A protein and the small-molecule ligand that binds it are described below.
Small molecule (SMILES): CC(=O)N[C@@H]1[C@@H](O)[C@H](O)[C@@H](CO)O[C@H]1O

Binding-site contacts:
Ligand atom C6 contacts residue LEU210 of chain 1.A at 4.0 Å (hydrophobic).
Ligand atom C6 contacts residue ASN205 of chain 1.A at 4.3 Å.
Ligand atom O7 contacts residue ALA214 of chain 1.A at 3.6 Å.
Ligand atom O3 contacts residue GLN217 of chain 1.A at 4.0 Å.
Ligand atom C7 contacts residue GLN217 of chain 1.A at 3.8 Å.
Ligand atom O5 contacts residue LEU212 of chain 1.A at 4.1 Å.
Ligand atom C7 contacts residue ASN205 of chain 1.A at 3.8 Å.
Ligand atom O5 contacts residue SER208 of chain 1.A at 3.1 Å (h-bond).
Ligand atom C8 contacts residue GLN217 of chain 1.A at 3.4 Å.
Ligand atom C1 contacts residue SER208 of chain 1.A at 3.8 Å.
Ligand atom C8 contacts residue ALA214 of chain 1.A at 4.0 Å (hydrophobic).
Ligand atom C4 contacts residue ASN205 of chain 1.A at 4.1 Å.
Ligand atom O7 contacts residue VAL215 of chain 1.A at 3.1 Å (h-bond).
Ligand atom C8 contacts residue VAL215 of chain 1.A at 3.5 Å (hydrophobic).
Ligand atom C2 contacts residue ASN205 of chain 1.A at 2.7 Å.
Ligand atom C7 contacts residue ALA214 of chain 1.A at 4.2 Å (hydrophobic).
Ligand atom O6 contacts residue LEU210 of chain 1.A at 3.9 Å.
Ligand atom C5 contacts residue SER208 of chain 1.A at 3.7 Å.
Ligand atom C6 contacts residue SER208 of chain 1.A at 3.6 Å.
Ligand atom C7 contacts residue VAL215 of chain 1.A at 3.9 Å (hydrophobic).
Ligand atom N2 contacts residue ASN205 of chain 1.A at 3.3 Å (h-bond).
Ligand atom C1 contacts residue ASN205 of chain 1.A at 1.4 Å.
Ligand atom N2 contacts residue GLN217 of chain 1.A at 4.0 Å.
Ligand atom C3 contacts residue ASN205 of chain 1.A at 3.9 Å.
Ligand atom C5 contacts residue ASN205 of chain 1.A at 3.3 Å.
Ligand atom O7 contacts residue MET213 of chain 1.A at 3.9 Å.
Ligand atom O5 contacts residue ASN205 of chain 1.A at 2.0 Å (h-bond).
Ligand atom O7 contacts residue ASN205 of chain 1.A at 3.7 Å.

Sequence of chain 1.A:
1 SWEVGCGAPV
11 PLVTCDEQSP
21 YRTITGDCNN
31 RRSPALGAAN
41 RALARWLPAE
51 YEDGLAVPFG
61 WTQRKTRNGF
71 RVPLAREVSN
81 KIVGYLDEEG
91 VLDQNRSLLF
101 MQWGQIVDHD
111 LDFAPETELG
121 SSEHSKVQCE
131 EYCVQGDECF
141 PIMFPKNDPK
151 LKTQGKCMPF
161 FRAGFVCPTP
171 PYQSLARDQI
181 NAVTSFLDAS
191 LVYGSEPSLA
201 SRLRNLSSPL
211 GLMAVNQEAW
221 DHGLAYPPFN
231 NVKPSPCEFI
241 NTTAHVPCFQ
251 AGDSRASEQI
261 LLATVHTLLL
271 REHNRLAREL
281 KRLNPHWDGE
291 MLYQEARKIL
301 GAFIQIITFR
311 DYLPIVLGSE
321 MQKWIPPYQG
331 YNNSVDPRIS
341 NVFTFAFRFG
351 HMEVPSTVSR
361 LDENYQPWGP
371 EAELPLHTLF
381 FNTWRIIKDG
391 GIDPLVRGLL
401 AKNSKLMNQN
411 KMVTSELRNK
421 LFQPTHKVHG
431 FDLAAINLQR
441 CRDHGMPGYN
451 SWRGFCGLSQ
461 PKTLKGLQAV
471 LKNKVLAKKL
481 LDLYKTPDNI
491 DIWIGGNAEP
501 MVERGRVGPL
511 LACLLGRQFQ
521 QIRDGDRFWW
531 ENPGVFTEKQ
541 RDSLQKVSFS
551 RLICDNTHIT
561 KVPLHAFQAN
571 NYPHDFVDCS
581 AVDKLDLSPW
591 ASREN